Binding-site contacts:
Ligand atom O6 contacts residue ARG256 of chain 1.A at 3.0 Å (salt-bridge).
Ligand atom O6 contacts residue SER251 of chain 1.A at 3.3 Å (h-bond).
Ligand atom C4 contacts residue GLN297 of chain 1.A at 3.4 Å.
Ligand atom C1 contacts residue SER251 of chain 1.A at 3.9 Å.
Ligand atom O6 contacts residue CYS250 of chain 1.A at 3.2 Å (h-bond).
Ligand atom C5 contacts residue GLN297 of chain 1.A at 3.3 Å.
Ligand atom C1 contacts residue ALA252 of chain 1.A at 3.5 Å (hydrophobic).
Ligand atom C2 contacts residue ARG256 of chain 1.A at 3.9 Å.
Ligand atom O3 contacts residue ASP85 of chain 1.A at 2.8 Å (salt-bridge).
Ligand atom C28 contacts residue CYS254 of chain 1.A at 3.7 Å (hydrophobic).
Ligand atom O5 contacts residue GLN301 of chain 1.A at 3.5 Å (h-bond).
Ligand atom C11 contacts residue TYR83 of chain 1.A at 3.9 Å (hydrophobic).
Ligand atom C6 contacts residue ALA252 of chain 1.A at 3.8 Å (hydrophobic).
Ligand atom C21 contacts residue GLN297 of chain 1.A at 3.6 Å.
Ligand atom O4 contacts residue ARG256 of chain 1.A at 3.4 Å (salt-bridge).
Ligand atom C28 contacts residue GLN301 of chain 1.A at 3.6 Å.
Ligand atom C27 contacts residue GLN297 of chain 1.A at 3.7 Å.
Ligand atom O5 contacts residue CYS250 of chain 1.A at 3.8 Å.
Ligand atom O3 contacts residue LYS84 of chain 1.A at 3.3 Å (salt-bridge).
Ligand atom O1 contacts residue TYR83 of chain 1.A at 3.4 Å.
Ligand atom C1 contacts residue TYR83 of chain 1.A at 3.9 Å (hydrophobic).
Ligand atom O5 contacts residue CYS254 of chain 1.A at 3.0 Å (h-bond).
Ligand atom C16 contacts residue ASP85 of chain 1.A at 3.3 Å.
Ligand atom CL contacts residue GLN297 of chain 1.A at 3.7 Å.
Ligand atom C2 contacts residue CYS254 of chain 1.A at 3.9 Å (hydrophobic).
Ligand atom O4 contacts residue GLN301 of chain 1.A at 3.3 Å (h-bond).
Ligand atom C19 contacts residue LYS84 of chain 1.A at 3.6 Å.
Ligand atom O6 contacts residue ALA252 of chain 1.A at 3.6 Å.
Ligand atom C20 contacts residue GLN297 of chain 1.A at 3.2 Å.
Ligand atom C3 contacts residue CYS254 of chain 1.A at 3.7 Å (hydrophobic).
Ligand atom C10 contacts residue TYR83 of chain 1.A at 3.8 Å (hydrophobic).
Ligand atom C9 contacts residue TYR83 of chain 1.A at 3.9 Å (hydrophobic).
Ligand atom O5 contacts residue GLY255 of chain 1.A at 3.1 Å.
Ligand atom C14 contacts residue TYR83 of chain 1.A at 3.9 Å (hydrophobic).
Ligand atom O3 contacts residue TYR83 of chain 1.A at 3.7 Å.
Ligand atom C7 contacts residue GLN297 of chain 1.A at 3.3 Å.
Ligand atom C19 contacts residue ASP85 of chain 1.A at 3.9 Å.
Ligand atom C28 contacts residue ARG256 of chain 1.A at 3.5 Å.
Ligand atom C11 contacts residue ASP85 of chain 1.A at 3.2 Å.
Ligand atom O5 contacts residue ARG256 of chain 1.A at 2.8 Å (salt-bridge).

Sequence of chain 1.A:
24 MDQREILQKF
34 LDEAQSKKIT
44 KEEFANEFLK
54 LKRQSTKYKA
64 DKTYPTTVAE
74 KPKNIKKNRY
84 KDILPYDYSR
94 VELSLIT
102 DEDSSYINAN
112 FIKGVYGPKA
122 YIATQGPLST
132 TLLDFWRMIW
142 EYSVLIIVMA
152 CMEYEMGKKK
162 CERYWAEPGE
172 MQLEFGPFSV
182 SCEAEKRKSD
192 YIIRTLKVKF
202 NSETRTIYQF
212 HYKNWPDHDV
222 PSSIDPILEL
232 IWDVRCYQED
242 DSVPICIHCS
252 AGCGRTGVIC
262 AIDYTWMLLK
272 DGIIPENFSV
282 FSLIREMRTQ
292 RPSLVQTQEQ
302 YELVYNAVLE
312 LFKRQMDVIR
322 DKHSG

A small-molecule ligand and the protein it binds are described below.
Small molecule (SMILES): O=C(COc1ccc(-c2oc3cc(O)c(C(=O)O)cc3c2C#Cc2cccc(Cl)c2)cc1)NC1CC1